Sequence of chain 3.A:
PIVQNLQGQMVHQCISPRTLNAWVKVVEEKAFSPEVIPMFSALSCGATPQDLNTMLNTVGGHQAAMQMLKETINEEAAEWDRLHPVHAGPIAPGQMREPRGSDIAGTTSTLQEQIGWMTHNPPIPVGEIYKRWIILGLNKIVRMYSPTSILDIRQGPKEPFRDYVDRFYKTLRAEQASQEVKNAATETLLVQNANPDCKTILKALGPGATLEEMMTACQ

Sequence of chain 1.B:
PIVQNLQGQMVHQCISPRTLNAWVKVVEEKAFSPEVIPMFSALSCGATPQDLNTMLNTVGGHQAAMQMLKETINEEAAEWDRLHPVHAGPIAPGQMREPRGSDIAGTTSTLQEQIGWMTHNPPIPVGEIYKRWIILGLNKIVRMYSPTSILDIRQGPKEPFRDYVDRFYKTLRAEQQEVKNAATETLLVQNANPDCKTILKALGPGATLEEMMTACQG

This small molecule binds to this protein.
Small molecule (SMILES): CC(C)(C#Cc1ccc(-c2ccc(Cl)c3c(NS(C)(=O)=O)nn(CC(F)(F)F)c23)c([C@H](Cc2cc(F)cc(F)c2)NC(=O)Cn2nc(C(F)(F)F)c3c2CCCC3)n1)S(C)(=O)=O

Binding-site contacts:
Ligand atom O23 contacts residue GLN179 of chain 3.A at 2.4 Å (h-bond).
Ligand atom O62 contacts residue ILE37 of chain 3.A at 3.3 Å.
Ligand atom C39 contacts residue LYS70 of chain 1.B at 3.4 Å.
Ligand atom C28 contacts residue TYR130 of chain 1.B at 3.2 Å (hydrophobic).
Ligand atom F57 contacts residue TYR169 of chain 3.A at 3.3 Å.
Ligand atom C04 contacts residue ASN57 of chain 1.B at 3.2 Å.
Ligand atom C29 contacts residue TYR130 of chain 1.B at 3.3 Å (hydrophobic).
Ligand atom F40 contacts residue ILE73 of chain 1.B at 3.4 Å.
Ligand atom F57 contacts residue ARG173 of chain 3.A at 3.3 Å.
Ligand atom C32 contacts residue ASN57 of chain 1.B at 3.4 Å.
Ligand atom F40 contacts residue LYS70 of chain 1.B at 3.0 Å.
Ligand atom C38 contacts residue MET66 of chain 1.B at 3.2 Å (hydrophobic).
Ligand atom C53 contacts residue GLN67 of chain 1.B at 3.2 Å.
Ligand atom C11 contacts residue THR107 of chain 1.B at 3.5 Å.
Ligand atom C54 contacts residue GLN67 of chain 1.B at 3.3 Å.
Ligand atom F37 contacts residue LEU56 of chain 1.B at 3.3 Å.
Ligand atom C29 contacts residue ASN53 of chain 1.B at 3.2 Å.
Ligand atom CL27 contacts residue ASN74 of chain 1.B at 3.0 Å.
Ligand atom C33 contacts residue ASN53 of chain 1.B at 3.4 Å.
Ligand atom C08 contacts residue ASN53 of chain 1.B at 3.5 Å.
Ligand atom O24 contacts residue ASN74 of chain 1.B at 2.8 Å (h-bond).
Ligand atom C33 contacts residue ASN57 of chain 1.B at 3.3 Å.
Ligand atom F16 contacts residue THR107 of chain 1.B at 3.4 Å.
Ligand atom C05 contacts residue ASN57 of chain 1.B at 3.0 Å.
Ligand atom F40 contacts residue LEU69 of chain 1.B at 3.3 Å.
Ligand atom N31 contacts residue ASN57 of chain 1.B at 2.8 Å (h-bond).
Ligand atom O23 contacts residue LYS70 of chain 1.B at 3.1 Å (salt-bridge).
Ligand atom C35 contacts residue ASN57 of chain 1.B at 3.2 Å.
Ligand atom CL27 contacts residue ILE73 of chain 1.B at 3.5 Å.
Ligand atom O44 contacts residue LYS70 of chain 1.B at 3.2 Å (salt-bridge).
Ligand atom F58 contacts residue LYS182 of chain 3.A at 3.0 Å.
Ligand atom C06 contacts residue ASN57 of chain 1.B at 3.3 Å.
Ligand atom F17 contacts residue GLN179 of chain 3.A at 3.0 Å.
Ligand atom F37 contacts residue MET66 of chain 1.B at 3.1 Å.
Ligand atom C52 contacts residue GLN63 of chain 1.B at 3.3 Å.
Ligand atom N42 contacts residue ASN57 of chain 1.B at 2.5 Å (h-bond).
Ligand atom C52 contacts residue MET66 of chain 1.B at 3.5 Å (hydrophobic).
Ligand atom C10 contacts residue THR107 of chain 1.B at 3.5 Å.
Ligand atom C01 contacts residue ASN57 of chain 1.B at 3.5 Å.
Ligand atom F58 contacts residue ARG173 of chain 3.A at 3.5 Å.